Sequence of chain 1.C:
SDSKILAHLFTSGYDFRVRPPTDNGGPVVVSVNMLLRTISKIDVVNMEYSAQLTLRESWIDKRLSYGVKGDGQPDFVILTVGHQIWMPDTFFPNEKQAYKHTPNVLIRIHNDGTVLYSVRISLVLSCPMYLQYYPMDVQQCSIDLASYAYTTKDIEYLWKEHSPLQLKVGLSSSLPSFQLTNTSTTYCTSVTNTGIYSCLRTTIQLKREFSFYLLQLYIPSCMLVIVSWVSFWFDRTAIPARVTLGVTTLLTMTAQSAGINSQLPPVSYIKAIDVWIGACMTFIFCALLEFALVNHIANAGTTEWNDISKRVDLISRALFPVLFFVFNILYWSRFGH

This small molecule binds to this protein.
Small molecule (SMILES): CC(=O)N[C@@H]1[C@@H](O)[C@H](O)[C@@H](CO)O[C@H]1O

Binding-site contacts:
Ligand atom O7 contacts residue THR186 of chain 1.C at 3.4 Å (h-bond).
Ligand atom O7 contacts residue SER187 of chain 1.C at 4.3 Å.
Ligand atom O6 contacts residue GLN208 of chain 1.C at 4.3 Å.
Ligand atom C7 contacts residue ASN185 of chain 1.C at 3.3 Å.
Ligand atom C7 contacts residue THR186 of chain 1.C at 4.4 Å.
Ligand atom C4 contacts residue ASN185 of chain 1.C at 3.9 Å.
Ligand atom C5 contacts residue GLN208 of chain 1.C at 4.5 Å.
Ligand atom C5 contacts residue ASN185 of chain 1.C at 3.7 Å.
Ligand atom C2 contacts residue ASN185 of chain 1.C at 2.3 Å.
Ligand atom O5 contacts residue GLN208 of chain 1.C at 3.8 Å.
Ligand atom N2 contacts residue ASN185 of chain 1.C at 3.0 Å (h-bond).
Ligand atom O5 contacts residue ASN185 of chain 1.C at 2.5 Å (h-bond).
Ligand atom C3 contacts residue ASN185 of chain 1.C at 3.7 Å.
Ligand atom C1 contacts residue ASN185 of chain 1.C at 1.4 Å.
Ligand atom C1 contacts residue GLN208 of chain 1.C at 3.9 Å.
Ligand atom O7 contacts residue ASN185 of chain 1.C at 3.0 Å (h-bond).